Sequence of chain 1.C:
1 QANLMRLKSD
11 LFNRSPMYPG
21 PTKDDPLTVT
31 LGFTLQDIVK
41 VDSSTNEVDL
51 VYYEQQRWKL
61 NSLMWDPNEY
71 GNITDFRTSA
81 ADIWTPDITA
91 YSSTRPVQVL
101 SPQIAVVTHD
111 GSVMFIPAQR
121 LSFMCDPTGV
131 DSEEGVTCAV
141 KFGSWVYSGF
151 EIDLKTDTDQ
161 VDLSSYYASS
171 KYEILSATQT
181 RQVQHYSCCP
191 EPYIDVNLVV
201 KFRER

The small molecule below binds the protein below.
Small molecule (SMILES): O=C(OC1C[C@H]2CC[C@@H](C1)N2)c1ccccc1

Sequence of chain 1.B:
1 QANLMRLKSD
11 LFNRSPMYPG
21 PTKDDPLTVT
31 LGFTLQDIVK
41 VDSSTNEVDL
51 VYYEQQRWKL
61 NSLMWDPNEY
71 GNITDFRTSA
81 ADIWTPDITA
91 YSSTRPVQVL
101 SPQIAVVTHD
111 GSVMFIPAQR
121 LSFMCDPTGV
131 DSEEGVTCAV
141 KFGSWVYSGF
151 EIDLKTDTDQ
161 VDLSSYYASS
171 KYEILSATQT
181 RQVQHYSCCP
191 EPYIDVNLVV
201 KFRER

Binding-site contacts:
Ligand atom C7 contacts residue GLN55 of chain 1.C at 3.8 Å.
Ligand atom C6 contacts residue TRP145 of chain 1.B at 4.1 Å (hydrophobic).
Ligand atom C14 contacts residue CYS189 of chain 1.B at 4.3 Å (hydrophobic).
Ligand atom C12 contacts residue TYR53 of chain 1.C at 4.1 Å (hydrophobic).
Ligand atom N contacts residue TRP145 of chain 1.B at 3.3 Å (h-bond).
Ligand atom O15 contacts residue CYS188 of chain 1.B at 4.4 Å.
Ligand atom C5 contacts residue CYS189 of chain 1.B at 4.2 Å (hydrophobic).
Ligand atom C8 contacts residue TYR193 of chain 1.B at 3.7 Å (hydrophobic).
Ligand atom C11 contacts residue ILE116 of chain 1.C at 4.5 Å (hydrophobic).
Ligand atom O15 contacts residue ILE116 of chain 1.C at 3.3 Å.
Ligand atom C12 contacts residue TYR91 of chain 1.B at 4.4 Å (hydrophobic).
Ligand atom C4 contacts residue TYR91 of chain 1.B at 4.0 Å (hydrophobic).
Ligand atom C2 contacts residue CYS188 of chain 1.B at 3.5 Å (hydrophobic).
Ligand atom C80 contacts residue TRP145 of chain 1.B at 3.5 Å (hydrophobic).
Ligand atom C10 contacts residue TRP145 of chain 1.B at 3.2 Å (hydrophobic).
Ligand atom C1 contacts residue ILE116 of chain 1.C at 3.5 Å (hydrophobic).
Ligand atom C6 contacts residue TYR186 of chain 1.B at 4.0 Å (hydrophobic).
Ligand atom C11 contacts residue MET114 of chain 1.C at 3.8 Å (hydrophobic).
Ligand atom C10 contacts residue ILE116 of chain 1.C at 4.4 Å (hydrophobic).
Ligand atom C14 contacts residue CYS188 of chain 1.B at 3.7 Å (hydrophobic).
Ligand atom N contacts residue TYR193 of chain 1.B at 4.5 Å.
Ligand atom O17 contacts residue ILE116 of chain 1.C at 4.0 Å.
Ligand atom C2 contacts residue GLN55 of chain 1.C at 3.8 Å.
Ligand atom O15 contacts residue CYS189 of chain 1.B at 3.9 Å.
Ligand atom C14 contacts residue ILE116 of chain 1.C at 3.7 Å (hydrophobic).
Ligand atom C5 contacts residue CYS188 of chain 1.B at 4.0 Å (hydrophobic).
Ligand atom C1 contacts residue CYS189 of chain 1.B at 4.2 Å (hydrophobic).
Ligand atom C3 contacts residue CYS188 of chain 1.B at 3.5 Å (hydrophobic).
Ligand atom C3 contacts residue ILE116 of chain 1.C at 4.2 Å (hydrophobic).
Ligand atom C5 contacts residue ILE116 of chain 1.C at 3.5 Å (hydrophobic).
Ligand atom C11 contacts residue CYS188 of chain 1.B at 3.8 Å (hydrophobic).
Ligand atom C8 contacts residue TRP145 of chain 1.B at 3.6 Å (hydrophobic).
Ligand atom N contacts residue TYR91 of chain 1.B at 3.4 Å (h-bond).
Ligand atom C1 contacts residue MET114 of chain 1.C at 4.0 Å (hydrophobic).
Ligand atom C7 contacts residue CYS188 of chain 1.B at 3.6 Å (hydrophobic).
Ligand atom C6 contacts residue TYR193 of chain 1.B at 4.1 Å (hydrophobic).
Ligand atom C13 contacts residue TYR186 of chain 1.B at 3.9 Å (hydrophobic).
Ligand atom C12 contacts residue TRP145 of chain 1.B at 4.2 Å (hydrophobic).
Ligand atom C1 contacts residue CYS188 of chain 1.B at 3.9 Å (hydrophobic).
Ligand atom C4 contacts residue TRP145 of chain 1.B at 3.5 Å (hydrophobic).